Binding-site contacts:
Ligand atom C6 contacts residue PHE7 of chain 1.B at 3.6 Å (hydrophobic).
Ligand atom C5 contacts residue ASN61 of chain 1.B at 3.6 Å.
Ligand atom N2 contacts residue ASN61 of chain 1.B at 3.0 Å (h-bond).
Ligand atom O6 contacts residue FUC1 of chain 1.L at 2.1 Å.
Ligand atom C3 contacts residue NAG1 of chain 1.K at 3.7 Å.
Ligand atom C1 contacts residue NAG1 of chain 1.K at 3.3 Å.
Ligand atom C4 contacts residue PHE5 of chain 1.B at 3.9 Å (hydrophobic).
Ligand atom N2 contacts residue ASP29 of chain 1.B at 2.8 Å (salt-bridge).
Ligand atom C6 contacts residue FUC1 of chain 1.L at 3.0 Å.
Ligand atom O2 contacts residue NAG1 of chain 1.K at 1.6 Å.
Ligand atom C2 contacts residue ASN61 of chain 1.B at 2.5 Å.
Ligand atom C2 contacts residue PHE7 of chain 1.B at 3.9 Å (hydrophobic).
Ligand atom C2 contacts residue PHE5 of chain 1.B at 3.7 Å (hydrophobic).
Ligand atom C3 contacts residue ASN61 of chain 1.B at 3.8 Å.
Ligand atom C6 contacts residue PHE5 of chain 1.B at 3.8 Å (hydrophobic).
Ligand atom O5 contacts residue PHE5 of chain 1.B at 3.7 Å.
Ligand atom C5 contacts residue GLU58 of chain 1.B at 4.0 Å.
Ligand atom O7 contacts residue ASN61 of chain 1.B at 3.3 Å (h-bond).
Ligand atom O3 contacts residue ASP29 of chain 1.B at 3.9 Å.
Ligand atom C2 contacts residue NAG1 of chain 1.K at 2.4 Å.
Ligand atom C8 contacts residue ASP29 of chain 1.B at 3.3 Å.
Ligand atom O6 contacts residue PHE7 of chain 1.B at 3.4 Å.
Ligand atom C7 contacts residue ASN61 of chain 1.B at 3.3 Å.
Ligand atom C1 contacts residue PHE5 of chain 1.B at 3.8 Å (hydrophobic).
Ligand atom C3 contacts residue ASP29 of chain 1.B at 3.8 Å.
Ligand atom C7 contacts residue ASP29 of chain 1.B at 3.6 Å.
Ligand atom C3 contacts residue PHE5 of chain 1.B at 3.8 Å (hydrophobic).
Ligand atom C8 contacts residue ARG65 of chain 1.B at 4.0 Å.
Ligand atom O5 contacts residue ASN61 of chain 1.B at 2.3 Å (h-bond).
Ligand atom C1 contacts residue PHE7 of chain 1.B at 3.6 Å (hydrophobic).
Ligand atom O5 contacts residue NAG1 of chain 1.K at 3.8 Å.
Ligand atom O7 contacts residue VAL28 of chain 1.B at 3.6 Å.
Ligand atom O7 contacts residue ARG65 of chain 1.B at 3.4 Å.
Ligand atom C2 contacts residue ASP29 of chain 1.B at 3.8 Å.
Ligand atom O6 contacts residue PHE5 of chain 1.B at 4.0 Å.
Ligand atom O3 contacts residue NAG1 of chain 1.K at 3.9 Å.
Ligand atom C6 contacts residue GLU58 of chain 1.B at 4.0 Å.
Ligand atom C1 contacts residue ASN61 of chain 1.B at 1.4 Å.
Ligand atom O5 contacts residue GLU58 of chain 1.B at 4.0 Å.
Ligand atom C1 contacts residue THR63 of chain 1.B at 3.8 Å.

The small molecule below binds the protein below.
Small molecule (SMILES): CC(=O)N[C@H]1[C@H](O[C@H]2[C@H](O)[C@@H](NC(C)=O)CO[C@@H]2CO)O[C@H](CO)[C@@H](O[C@@H]2O[C@H](CO[C@H]3O[C@H](CO)[C@@H](O)[C@H](O)[C@@H]3O)[C@@H](O)[C@H](O[C@H]3O[C@H](CO)[C@@H](O)[C@H](O)[C@@H]3O[C@@H]3O[C@H](CO)[C@@H](O)[C@H](O)[C@H]3NC(C)=O)[C@@H]2O)[C@@H]1O

Sequence of chain 1.B:
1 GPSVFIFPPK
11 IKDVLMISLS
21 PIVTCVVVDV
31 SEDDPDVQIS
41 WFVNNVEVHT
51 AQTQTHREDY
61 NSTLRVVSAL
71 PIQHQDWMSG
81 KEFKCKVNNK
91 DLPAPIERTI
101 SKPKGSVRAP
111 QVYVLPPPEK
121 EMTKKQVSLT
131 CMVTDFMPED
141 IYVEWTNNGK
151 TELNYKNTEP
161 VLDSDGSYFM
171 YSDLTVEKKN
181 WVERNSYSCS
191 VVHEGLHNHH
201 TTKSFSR